Binding-site contacts:
Ligand atom C7 contacts residue ASN277 of chain 1.D at 3.5 Å.
Ligand atom O7 contacts residue NAG1 of chain 1.V at 3.5 Å.
Ligand atom O7 contacts residue ASN277 of chain 1.D at 3.4 Å (h-bond).
Ligand atom C1 contacts residue ASN277 of chain 1.D at 1.4 Å.
Ligand atom C2 contacts residue ASN277 of chain 1.D at 2.3 Å.
Ligand atom C4 contacts residue ASN277 of chain 1.D at 4.1 Å.
Ligand atom O4 contacts residue ARG273 of chain 1.A at 3.7 Å.
Ligand atom O3 contacts residue ARG273 of chain 1.A at 4.0 Å.
Ligand atom C8 contacts residue NAG1 of chain 1.V at 3.9 Å.
Ligand atom N2 contacts residue ASN277 of chain 1.D at 2.8 Å (h-bond).
Ligand atom C7 contacts residue SER275 of chain 1.D at 4.3 Å.
Ligand atom O7 contacts residue SER275 of chain 1.D at 3.3 Å (h-bond).
Ligand atom C5 contacts residue ASN277 of chain 1.D at 3.6 Å.
Ligand atom C7 contacts residue NAG1 of chain 1.V at 4.2 Å.
Ligand atom C4 contacts residue ARG273 of chain 1.A at 4.2 Å.
Ligand atom O5 contacts residue ASN277 of chain 1.D at 2.4 Å (h-bond).
Ligand atom O7 contacts residue SER276 of chain 1.D at 3.5 Å.
Ligand atom C3 contacts residue ASN277 of chain 1.D at 3.7 Å.

Sequence of chain 1.A:
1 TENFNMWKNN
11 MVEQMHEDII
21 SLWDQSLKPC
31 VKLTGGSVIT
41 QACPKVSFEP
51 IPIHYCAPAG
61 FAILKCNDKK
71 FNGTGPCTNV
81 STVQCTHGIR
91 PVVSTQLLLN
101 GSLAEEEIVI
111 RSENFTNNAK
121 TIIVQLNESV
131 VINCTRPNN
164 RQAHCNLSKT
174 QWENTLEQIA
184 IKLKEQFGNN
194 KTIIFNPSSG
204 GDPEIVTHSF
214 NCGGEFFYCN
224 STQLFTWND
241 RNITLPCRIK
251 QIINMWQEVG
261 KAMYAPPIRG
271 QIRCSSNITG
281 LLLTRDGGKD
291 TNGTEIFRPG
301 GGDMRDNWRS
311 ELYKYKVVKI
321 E

Sequence of chain 1.D:
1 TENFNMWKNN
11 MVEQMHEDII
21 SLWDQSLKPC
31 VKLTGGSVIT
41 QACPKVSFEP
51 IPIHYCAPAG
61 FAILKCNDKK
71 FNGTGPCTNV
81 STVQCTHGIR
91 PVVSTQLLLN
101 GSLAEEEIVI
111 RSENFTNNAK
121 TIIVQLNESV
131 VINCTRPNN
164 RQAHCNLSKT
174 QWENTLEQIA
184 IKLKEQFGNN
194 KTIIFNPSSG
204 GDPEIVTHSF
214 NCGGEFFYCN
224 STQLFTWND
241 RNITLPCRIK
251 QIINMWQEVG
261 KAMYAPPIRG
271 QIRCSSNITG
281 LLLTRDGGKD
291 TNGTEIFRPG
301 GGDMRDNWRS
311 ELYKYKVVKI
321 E

This small molecule binds to this protein.
Small molecule (SMILES): CC(=O)N[C@@H]1[C@@H](O)[C@H](O)[C@@H](CO)O[C@H]1O